Sequence of chain 1.A:
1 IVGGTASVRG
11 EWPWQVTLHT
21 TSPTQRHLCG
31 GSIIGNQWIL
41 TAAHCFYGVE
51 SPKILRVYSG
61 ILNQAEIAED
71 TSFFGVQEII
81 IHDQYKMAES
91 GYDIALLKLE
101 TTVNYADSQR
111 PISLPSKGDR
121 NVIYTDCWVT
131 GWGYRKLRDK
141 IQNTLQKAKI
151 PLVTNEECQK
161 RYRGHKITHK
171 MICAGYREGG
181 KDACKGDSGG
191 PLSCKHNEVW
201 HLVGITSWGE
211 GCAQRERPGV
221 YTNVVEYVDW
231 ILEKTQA

The small molecule below binds the protein below.
Small molecule (SMILES): [H]/N=C(\N)Nc1ccc(B2OC[C@@H](CO)O2)cc1

Binding-site contacts:
Ligand atom C06 contacts residue TRP208 of chain 1.A at 3.8 Å (hydrophobic).
Ligand atom O10 contacts residue HIS44 of chain 1.A at 3.1 Å (h-bond).
Ligand atom C03 contacts residue SER188 of chain 1.A at 3.7 Å.
Ligand atom C12 contacts residue SER188 of chain 1.A at 3.1 Å.
Ligand atom N16 contacts residue CYS212 of chain 1.A at 3.7 Å.
Ligand atom C05 contacts residue SER188 of chain 1.A at 2.5 Å.
Ligand atom C06 contacts residue SER207 of chain 1.A at 3.5 Å.
Ligand atom O10 contacts residue SER188 of chain 1.A at 2.4 Å (h-bond).
Ligand atom C05 contacts residue SER207 of chain 1.A at 3.2 Å.
Ligand atom C12 contacts residue GLY186 of chain 1.A at 3.4 Å.
Ligand atom C08 contacts residue ALA183 of chain 1.A at 3.5 Å (hydrophobic).
Ligand atom C04 contacts residue SER188 of chain 1.A at 2.3 Å.
Ligand atom C08 contacts residue CYS212 of chain 1.A at 3.6 Å (hydrophobic).
Ligand atom N16 contacts residue GLY209 of chain 1.A at 3.3 Å (h-bond).
Ligand atom C11 contacts residue HIS44 of chain 1.A at 3.8 Å.
Ligand atom O13 contacts residue ASP187 of chain 1.A at 3.7 Å.
Ligand atom C01 contacts residue CYS184 of chain 1.A at 3.9 Å (hydrophobic).
Ligand atom B contacts residue HIS44 of chain 1.A at 3.6 Å.
Ligand atom C04 contacts residue CYS184 of chain 1.A at 3.9 Å (hydrophobic).
Ligand atom C05 contacts residue THR206 of chain 1.A at 3.7 Å.
Ligand atom C14 contacts residue HIS44 of chain 1.A at 3.3 Å.
Ligand atom N17 contacts residue GLY211 of chain 1.A at 2.5 Å (h-bond).
Ligand atom C02 contacts residue LYS185 of chain 1.A at 3.4 Å.
Ligand atom B contacts residue SER188 of chain 1.A at 1.5 Å.
Ligand atom C08 contacts residue GLY211 of chain 1.A at 3.0 Å.
Ligand atom C06 contacts residue THR206 of chain 1.A at 3.5 Å.
Ligand atom O13 contacts residue LYS185 of chain 1.A at 3.8 Å.
Ligand atom N07 contacts residue ALA183 of chain 1.A at 3.4 Å (h-bond).
Ligand atom N07 contacts residue TRP208 of chain 1.A at 3.9 Å.
Ligand atom C08 contacts residue GLY209 of chain 1.A at 3.8 Å.
Ligand atom N16 contacts residue GLY211 of chain 1.A at 2.7 Å (h-bond).
Ligand atom N17 contacts residue ALA183 of chain 1.A at 3.0 Å (h-bond).
Ligand atom O13 contacts residue GLY186 of chain 1.A at 2.8 Å (h-bond).
Ligand atom C03 contacts residue CYS184 of chain 1.A at 3.5 Å (hydrophobic).
Ligand atom N17 contacts residue ASP182 of chain 1.A at 3.0 Å (salt-bridge).
Ligand atom C03 contacts residue LYS185 of chain 1.A at 3.3 Å.
Ligand atom C11 contacts residue SER188 of chain 1.A at 3.3 Å.
Ligand atom O13 contacts residue SER188 of chain 1.A at 2.5 Å (h-bond).
Ligand atom N17 contacts residue CYS212 of chain 1.A at 3.4 Å (h-bond).
Ligand atom C02 contacts residue CYS184 of chain 1.A at 3.3 Å (hydrophobic).